Sequence of chain 1.A:
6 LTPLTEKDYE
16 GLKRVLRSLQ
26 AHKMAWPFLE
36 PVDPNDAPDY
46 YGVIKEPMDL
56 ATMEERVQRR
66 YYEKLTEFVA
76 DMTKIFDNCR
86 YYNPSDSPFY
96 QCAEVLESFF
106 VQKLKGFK

A protein and the small-molecule ligand that binds it are described below.
Small molecule (SMILES): CN(C)CCCn1ccc2cc(-c3nc(S(C)(=O)=O)nc4[nH]ccc34)ccc21

Binding-site contacts:
Ligand atom O27 contacts residue CYS84 of chain 1.A at 3.5 Å.
Ligand atom C22 contacts residue ASP38 of chain 1.A at 3.3 Å.
Ligand atom C13 contacts residue PHE94 of chain 1.A at 3.3 Å (hydrophobic).
Ligand atom N11 contacts residue PHE94 of chain 1.A at 3.6 Å.
Ligand atom N24 contacts residue TYR87 of chain 1.A at 3.6 Å.
Ligand atom O28 contacts residue ASN88 of chain 1.A at 3.8 Å.
Ligand atom O27 contacts residue ASN88 of chain 1.A at 3.1 Å (h-bond).
Ligand atom C26 contacts residue ASP41 of chain 1.A at 3.1 Å.
Ligand atom C13 contacts residue ASP41 of chain 1.A at 3.8 Å.
Ligand atom C01 contacts residue PHE94 of chain 1.A at 3.6 Å (hydrophobic).
Ligand atom C07 contacts residue TRP31 of chain 1.A at 3.9 Å (hydrophobic).
Ligand atom C25 contacts residue PHE94 of chain 1.A at 3.5 Å (hydrophobic).
Ligand atom N09 contacts residue TRP31 of chain 1.A at 3.8 Å.
Ligand atom C14 contacts residue PHE94 of chain 1.A at 3.3 Å (hydrophobic).
Ligand atom S16 contacts residue ASN88 of chain 1.A at 3.9 Å.
Ligand atom C10 contacts residue PHE94 of chain 1.A at 3.6 Å (hydrophobic).
Ligand atom N24 contacts residue PHE94 of chain 1.A at 3.6 Å.
Ligand atom C26 contacts residue PHE94 of chain 1.A at 3.3 Å (hydrophobic).
Ligand atom C20 contacts residue ASP41 of chain 1.A at 3.5 Å.
Ligand atom N24 contacts residue ASN88 of chain 1.A at 2.8 Å (h-bond).
Ligand atom C12 contacts residue ASN88 of chain 1.A at 3.3 Å.
Ligand atom C06 contacts residue ASP41 of chain 1.A at 3.6 Å.
Ligand atom O28 contacts residue PHE33 of chain 1.A at 3.5 Å.
Ligand atom C22 contacts residue ASP41 of chain 1.A at 2.8 Å.
Ligand atom N15 contacts residue PHE94 of chain 1.A at 3.5 Å.
Ligand atom C19 contacts residue ASP41 of chain 1.A at 3.7 Å.
Ligand atom C05 contacts residue ASP41 of chain 1.A at 3.8 Å.
Ligand atom O28 contacts residue CYS84 of chain 1.A at 3.3 Å (h-bond).
Ligand atom C17 contacts residue PRO32 of chain 1.A at 3.4 Å (hydrophobic).
Ligand atom C05 contacts residue TRP31 of chain 1.A at 3.6 Å (hydrophobic).
Ligand atom C12 contacts residue PHE94 of chain 1.A at 3.5 Å (hydrophobic).
Ligand atom C25 contacts residue ASP41 of chain 1.A at 3.8 Å.
Ligand atom C04 contacts residue TRP31 of chain 1.A at 3.7 Å (hydrophobic).
Ligand atom C17 contacts residue VAL37 of chain 1.A at 3.6 Å (hydrophobic).
Ligand atom C01 contacts residue ASP41 of chain 1.A at 3.6 Å.
Ligand atom N21 contacts residue ASP41 of chain 1.A at 2.4 Å (salt-bridge).
Ligand atom O28 contacts residue PHE94 of chain 1.A at 3.7 Å.
Ligand atom C02 contacts residue PHE94 of chain 1.A at 3.5 Å (hydrophobic).
Ligand atom C23 contacts residue ASP41 of chain 1.A at 2.8 Å.
Ligand atom N11 contacts residue ASN88 of chain 1.A at 3.2 Å (h-bond).